The protein below binds the small molecule below.
Small molecule (SMILES): CC(C)C[C@H](NC(=O)[C@@H]1CCCN1C(=O)[C@H](Cc1ccccc1)NC(=O)[C@@H](N)Cc1ccc(O)cc1)C(=O)N[C@@H](CCC(N)=O)C(=O)N[C@@H](CO)C(=O)N[C@@H](Cc1ccc(O)cc1)C(=O)NCC(=O)N[C@@H](Cc1ccccc1)C(=O)O

Sequence of chain 1.C:
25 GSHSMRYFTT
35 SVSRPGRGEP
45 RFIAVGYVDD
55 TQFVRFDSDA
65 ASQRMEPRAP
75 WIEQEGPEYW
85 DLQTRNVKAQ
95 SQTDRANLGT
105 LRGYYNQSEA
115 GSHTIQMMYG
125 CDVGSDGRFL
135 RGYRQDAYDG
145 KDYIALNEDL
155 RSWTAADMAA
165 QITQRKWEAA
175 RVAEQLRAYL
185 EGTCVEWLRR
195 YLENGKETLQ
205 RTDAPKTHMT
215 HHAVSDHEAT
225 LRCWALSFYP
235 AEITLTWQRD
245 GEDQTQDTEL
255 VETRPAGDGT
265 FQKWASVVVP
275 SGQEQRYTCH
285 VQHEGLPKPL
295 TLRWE

Binding-site contacts:
Ligand atom CZ contacts residue ASP140 of chain 1.C at 3.5 Å.
Ligand atom N contacts residue TYR31 of chain 1.C at 2.8 Å (h-bond).
Ligand atom O contacts residue THR97 of chain 1.C at 3.5 Å (h-bond).
Ligand atom CD1 contacts residue GLN87 of chain 1.C at 3.1 Å.
Ligand atom CA contacts residue TYR195 of chain 1.C at 3.5 Å (hydrophobic).
Ligand atom CA contacts residue SO41 of chain 1.O at 3.5 Å.
Ligand atom O contacts residue ARG138 of chain 1.C at 3.3 Å (salt-bridge).
Ligand atom O contacts residue ASN90 of chain 1.C at 2.8 Å (h-bond).
Ligand atom O contacts residue THR167 of chain 1.C at 2.7 Å (h-bond).
Ligand atom N contacts residue ASN101 of chain 1.C at 2.7 Å (h-bond).
Ligand atom CB contacts residue TRP191 of chain 1.C at 3.4 Å (hydrophobic).
Ligand atom CE2 contacts residue VAL176 of chain 1.C at 3.5 Å (hydrophobic).
Ligand atom NE2 contacts residue TYR123 of chain 1.C at 3.5 Å.
Ligand atom CB contacts residue THR97 of chain 1.C at 3.1 Å.
Ligand atom N contacts residue GLN87 of chain 1.C at 3.0 Å (h-bond).
Ligand atom C contacts residue TYR31 of chain 1.C at 3.4 Å (hydrophobic).
Ligand atom O contacts residue GLN94 of chain 1.C at 3.2 Å (h-bond).
Ligand atom OH contacts residue GLN179 of chain 1.C at 3.5 Å.
Ligand atom N contacts residue SO41 of chain 1.O at 2.8 Å (h-bond).
Ligand atom OXT contacts residue LYS170 of chain 1.C at 2.8 Å (salt-bridge).
Ligand atom O contacts residue THR97 of chain 1.C at 3.2 Å.
Ligand atom CA contacts residue ASN101 of chain 1.C at 3.3 Å.
Ligand atom C contacts residue ASN101 of chain 1.C at 3.5 Å.
Ligand atom CA contacts residue TYR31 of chain 1.C at 3.2 Å (hydrophobic).
Ligand atom O contacts residue TRP171 of chain 1.C at 3.1 Å (h-bond).
Ligand atom O contacts residue GLN87 of chain 1.C at 3.2 Å (h-bond).
Ligand atom N contacts residue ASN90 of chain 1.C at 3.5 Å (h-bond).
Ligand atom C contacts residue GLN94 of chain 1.C at 3.4 Å.
Ligand atom CE1 contacts residue TRP171 of chain 1.C at 3.5 Å (hydrophobic).
Ligand atom CD contacts residue TYR123 of chain 1.C at 3.5 Å (hydrophobic).
Ligand atom N contacts residue TYR31 of chain 1.C at 3.3 Å (h-bond).
Ligand atom OE1 contacts residue ARG138 of chain 1.C at 2.9 Å (salt-bridge).
Ligand atom OE1 contacts residue TYR123 of chain 1.C at 3.5 Å.
Ligand atom CZ contacts residue GLN87 of chain 1.C at 3.5 Å.
Ligand atom CB contacts residue GLN87 of chain 1.C at 3.5 Å.
Ligand atom N contacts residue TYR195 of chain 1.C at 2.8 Å (h-bond).
Ligand atom O contacts residue ASN101 of chain 1.C at 3.2 Å (h-bond).
Ligand atom O contacts residue TYR183 of chain 1.C at 2.7 Å (h-bond).
Ligand atom O contacts residue TYR108 of chain 1.C at 2.9 Å (h-bond).
Ligand atom CE1 contacts residue GLN87 of chain 1.C at 3.1 Å.